Binding-site contacts:
Ligand atom P5 contacts residue ARG689 of chain 1.D at 3.4 Å.
Ligand atom O6 contacts residue VAL850 of chain 1.D at 3.8 Å.
Ligand atom P5 contacts residue SER680 of chain 1.D at 3.9 Å.
Ligand atom P4 contacts residue LYS606 of chain 1.C at 3.8 Å.
Ligand atom C4 contacts residue LYS606 of chain 1.C at 3.3 Å.
Ligand atom O11 contacts residue SER851 of chain 1.D at 2.5 Å (h-bond).
Ligand atom O53 contacts residue ARG689 of chain 1.D at 3.1 Å (salt-bridge).
Ligand atom O53 contacts residue LYS606 of chain 1.C at 2.6 Å (salt-bridge).
Ligand atom O52 contacts residue SER680 of chain 1.D at 2.5 Å (h-bond).
Ligand atom O1B contacts residue VAL850 of chain 1.D at 3.3 Å.
Ligand atom O11 contacts residue ASN853 of chain 1.D at 3.7 Å.
Ligand atom C5A contacts residue VAL743 of chain 1.D at 3.9 Å (hydrophobic).
Ligand atom C1C contacts residue SER851 of chain 1.D at 3.6 Å.
Ligand atom O52 contacts residue ARG999 of chain 1.D at 3.7 Å.
Ligand atom O41 contacts residue LYS606 of chain 1.C at 3.1 Å (salt-bridge).
Ligand atom O2 contacts residue ASN693 of chain 1.D at 3.4 Å (h-bond).
Ligand atom O3C contacts residue VAL850 of chain 1.D at 3.5 Å.
Ligand atom O1B contacts residue ILE847 of chain 1.D at 3.8 Å.
Ligand atom O3 contacts residue LYS606 of chain 1.C at 3.7 Å.
Ligand atom C5A contacts residue SER740 of chain 1.D at 3.3 Å.
Ligand atom O11 contacts residue ARG852 of chain 1.D at 2.9 Å (salt-bridge).
Ligand atom C6A contacts residue SER740 of chain 1.D at 3.7 Å.
Ligand atom O4 contacts residue LYS606 of chain 1.C at 3.4 Å (salt-bridge).
Ligand atom O42 contacts residue ARG852 of chain 1.D at 3.9 Å.
Ligand atom C3A contacts residue PHE736 of chain 1.D at 3.8 Å (hydrophobic).
Ligand atom O52 contacts residue ARG689 of chain 1.D at 2.7 Å (salt-bridge).
Ligand atom C7A contacts residue SER740 of chain 1.D at 3.1 Å.
Ligand atom O43 contacts residue ARG852 of chain 1.D at 3.9 Å.
Ligand atom C1B contacts residue VAL850 of chain 1.D at 3.8 Å (hydrophobic).
Ligand atom P5 contacts residue LYS606 of chain 1.C at 3.9 Å.
Ligand atom C7A contacts residue VAL744 of chain 1.D at 3.8 Å (hydrophobic).
Ligand atom C2A contacts residue PHE736 of chain 1.D at 3.8 Å (hydrophobic).
Ligand atom O3C contacts residue SER851 of chain 1.D at 3.8 Å.
Ligand atom C7B contacts residue ILE747 of chain 1.D at 3.4 Å (hydrophobic).
Ligand atom O12 contacts residue ASN853 of chain 1.D at 3.3 Å (h-bond).
Ligand atom C8A contacts residue VAL744 of chain 1.D at 3.7 Å (hydrophobic).
Ligand atom P1 contacts residue SER851 of chain 1.D at 3.9 Å.
Ligand atom O1A contacts residue ILE697 of chain 1.D at 3.5 Å.
Ligand atom C3B contacts residue ILE847 of chain 1.D at 3.5 Å (hydrophobic).
Ligand atom C8A contacts residue PHE701 of chain 1.D at 3.4 Å (hydrophobic).

Sequence of chain 1.C:
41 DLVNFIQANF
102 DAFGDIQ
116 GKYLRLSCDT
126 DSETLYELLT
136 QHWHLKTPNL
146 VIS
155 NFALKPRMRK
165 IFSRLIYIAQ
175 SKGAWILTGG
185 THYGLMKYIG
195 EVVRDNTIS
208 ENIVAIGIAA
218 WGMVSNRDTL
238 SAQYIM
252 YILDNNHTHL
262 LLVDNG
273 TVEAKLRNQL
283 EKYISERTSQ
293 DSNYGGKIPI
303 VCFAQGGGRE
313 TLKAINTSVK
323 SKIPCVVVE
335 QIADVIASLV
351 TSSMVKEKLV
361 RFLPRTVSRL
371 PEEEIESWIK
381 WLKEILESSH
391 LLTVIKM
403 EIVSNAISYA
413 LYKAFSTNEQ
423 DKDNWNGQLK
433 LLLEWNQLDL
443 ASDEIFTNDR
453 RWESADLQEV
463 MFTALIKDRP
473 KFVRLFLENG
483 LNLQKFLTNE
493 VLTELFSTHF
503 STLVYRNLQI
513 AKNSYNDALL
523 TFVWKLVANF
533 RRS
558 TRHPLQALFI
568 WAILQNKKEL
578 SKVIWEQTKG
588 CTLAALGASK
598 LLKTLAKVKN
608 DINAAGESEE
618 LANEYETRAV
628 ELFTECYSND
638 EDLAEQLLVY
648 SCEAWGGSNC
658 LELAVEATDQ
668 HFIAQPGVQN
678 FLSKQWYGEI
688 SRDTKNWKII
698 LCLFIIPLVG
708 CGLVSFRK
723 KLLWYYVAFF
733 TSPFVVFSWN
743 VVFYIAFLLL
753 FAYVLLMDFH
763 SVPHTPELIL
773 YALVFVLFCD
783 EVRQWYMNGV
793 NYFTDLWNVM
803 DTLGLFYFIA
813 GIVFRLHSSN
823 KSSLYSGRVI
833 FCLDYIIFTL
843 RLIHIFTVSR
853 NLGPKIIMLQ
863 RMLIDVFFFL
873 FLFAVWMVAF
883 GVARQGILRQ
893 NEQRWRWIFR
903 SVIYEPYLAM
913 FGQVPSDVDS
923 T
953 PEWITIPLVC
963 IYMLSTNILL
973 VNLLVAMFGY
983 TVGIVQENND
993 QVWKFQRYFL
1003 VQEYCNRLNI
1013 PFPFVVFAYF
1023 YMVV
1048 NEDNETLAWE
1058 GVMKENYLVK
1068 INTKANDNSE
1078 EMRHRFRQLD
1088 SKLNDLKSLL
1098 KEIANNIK

A small-molecule ligand and the protein it binds are described below.
Small molecule (SMILES): CCCCCCCC(=O)OC[C@H](COP(=O)(O)O[C@@H]1[C@H](O)[C@H](O)[C@@H](OP(=O)(O)O)[C@H](OP(=O)(O)O)[C@H]1O)OC(=O)CCCCCCC

Sequence of chain 1.D:
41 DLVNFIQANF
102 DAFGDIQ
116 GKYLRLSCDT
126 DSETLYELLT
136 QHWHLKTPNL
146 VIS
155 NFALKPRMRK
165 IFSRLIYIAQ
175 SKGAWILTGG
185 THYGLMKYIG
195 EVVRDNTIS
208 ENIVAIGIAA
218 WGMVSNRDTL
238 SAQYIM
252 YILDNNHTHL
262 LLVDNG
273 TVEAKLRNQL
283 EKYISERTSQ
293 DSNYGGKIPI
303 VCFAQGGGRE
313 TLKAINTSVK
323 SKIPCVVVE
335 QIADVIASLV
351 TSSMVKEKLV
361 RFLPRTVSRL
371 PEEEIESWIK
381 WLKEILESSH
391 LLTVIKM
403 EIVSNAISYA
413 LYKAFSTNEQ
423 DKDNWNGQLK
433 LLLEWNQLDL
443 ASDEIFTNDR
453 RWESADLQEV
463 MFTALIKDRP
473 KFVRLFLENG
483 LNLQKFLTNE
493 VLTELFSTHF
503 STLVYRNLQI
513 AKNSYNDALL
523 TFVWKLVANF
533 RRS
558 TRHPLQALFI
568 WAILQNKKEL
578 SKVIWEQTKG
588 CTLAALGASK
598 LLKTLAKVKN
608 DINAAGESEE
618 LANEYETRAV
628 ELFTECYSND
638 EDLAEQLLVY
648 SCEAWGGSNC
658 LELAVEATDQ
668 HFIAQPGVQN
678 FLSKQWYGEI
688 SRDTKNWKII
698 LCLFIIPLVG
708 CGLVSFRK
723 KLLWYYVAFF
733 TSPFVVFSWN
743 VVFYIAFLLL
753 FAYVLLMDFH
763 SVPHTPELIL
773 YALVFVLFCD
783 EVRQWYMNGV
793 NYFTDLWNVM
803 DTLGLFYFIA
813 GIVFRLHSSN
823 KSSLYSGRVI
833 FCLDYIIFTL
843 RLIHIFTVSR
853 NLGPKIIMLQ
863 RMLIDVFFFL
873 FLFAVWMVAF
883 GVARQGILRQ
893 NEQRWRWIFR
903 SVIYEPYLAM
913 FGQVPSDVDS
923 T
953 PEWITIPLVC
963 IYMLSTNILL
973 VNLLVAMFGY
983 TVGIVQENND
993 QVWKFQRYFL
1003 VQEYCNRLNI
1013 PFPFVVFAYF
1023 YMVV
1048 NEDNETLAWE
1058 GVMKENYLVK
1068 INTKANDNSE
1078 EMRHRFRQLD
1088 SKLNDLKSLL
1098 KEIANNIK